Binding-site contacts:
Ligand atom O2B contacts residue ASN716 of chain 1.A at 2.9 Å (h-bond).
Ligand atom N16 contacts residue THR1091 of chain 1.A at 3.1 Å (h-bond).
Ligand atom O2' contacts residue ARG775 of chain 1.A at 2.9 Å (salt-bridge).
Ligand atom O3' contacts residue ASP773 of chain 1.A at 2.7 Å (salt-bridge).
Ligand atom O2A contacts residue THR1101 of chain 1.A at 2.8 Å (h-bond).
Ligand atom N2 contacts residue LEU772 of chain 1.A at 3.1 Å (h-bond).
Ligand atom O1A contacts residue SER720 of chain 1.A at 3.1 Å (h-bond).
Ligand atom N8 contacts residue LYS723 of chain 1.A at 3.2 Å (salt-bridge).
Ligand atom N16 contacts residue ASN1218 of chain 1.A at 3.1 Å (h-bond).
Ligand atom S12 contacts residue 6MO1 of chain 1.G at 2.4 Å.
Ligand atom O14 contacts residue ARG1219 of chain 1.A at 2.9 Å (salt-bridge).
Ligand atom N7 contacts residue GLY51 of chain 1.A at 3.2 Å (h-bond).
Ligand atom N7 contacts residue TRP792 of chain 1.A at 2.6 Å (h-bond).
Ligand atom S13 contacts residue 6MO1 of chain 1.G at 2.4 Å.
Ligand atom N17 contacts residue THR1091 of chain 1.A at 2.5 Å (h-bond).
Ligand atom C17 contacts residue THR1091 of chain 1.A at 3.2 Å.
Ligand atom O11 contacts residue HIS1164 of chain 1.A at 2.7 Å (h-bond).
Ligand atom N2 contacts residue ASP823 of chain 1.A at 2.8 Å (salt-bridge).
Ligand atom O1B contacts residue TYR221 of chain 1.A at 2.6 Å (h-bond).
Ligand atom S13 contacts residue ASP223 of chain 1.A at 3.1 Å (salt-bridge).
Ligand atom S12 contacts residue HIS1099 of chain 1.A at 3.0 Å.
Ligand atom N3 contacts residue ARG714 of chain 1.A at 3.2 Å (salt-bridge).
Ligand atom O1A contacts residue SER1100 of chain 1.A at 2.6 Å (h-bond).
Ligand atom S13 contacts residue MD11 of chain 1.E at 2.9 Å (h-bond).
Ligand atom N1 contacts residue ASP823 of chain 1.A at 2.6 Å (salt-bridge).
Ligand atom O14 contacts residue HIS547 of chain 1.A at 3.2 Å (h-bond).
Ligand atom O6 contacts residue LYS795 of chain 1.A at 2.7 Å (salt-bridge).
Ligand atom S12 contacts residue MD11 of chain 1.E at 2.7 Å (h-bond).
Ligand atom O4' contacts residue SER715 of chain 1.A at 3.1 Å (h-bond).
Ligand atom C5' contacts residue THR1101 of chain 1.A at 3.2 Å.
Ligand atom O2' contacts residue ASP773 of chain 1.A at 2.7 Å (salt-bridge).
Ligand atom O14 contacts residue HIS1093 of chain 1.A at 3.1 Å (h-bond).
Ligand atom O4' contacts residue ARG714 of chain 1.A at 3.2 Å.
Ligand atom O2A contacts residue HIS1099 of chain 1.A at 3.1 Å.
Ligand atom S13 contacts residue HIS1093 of chain 1.A at 3.2 Å.
Ligand atom N17 contacts residue ASN1218 of chain 1.A at 3.1 Å (h-bond).
Ligand atom O3' contacts residue ARG775 of chain 1.A at 3.0 Å (salt-bridge).
Ligand atom O14 contacts residue THR1091 of chain 1.A at 3.2 Å (h-bond).
Ligand atom S12 contacts residue ASN53 of chain 1.A at 3.1 Å (h-bond).
Ligand atom O11 contacts residue SER720 of chain 1.A at 3.1 Å (h-bond).

Sequence of chain 1.A:
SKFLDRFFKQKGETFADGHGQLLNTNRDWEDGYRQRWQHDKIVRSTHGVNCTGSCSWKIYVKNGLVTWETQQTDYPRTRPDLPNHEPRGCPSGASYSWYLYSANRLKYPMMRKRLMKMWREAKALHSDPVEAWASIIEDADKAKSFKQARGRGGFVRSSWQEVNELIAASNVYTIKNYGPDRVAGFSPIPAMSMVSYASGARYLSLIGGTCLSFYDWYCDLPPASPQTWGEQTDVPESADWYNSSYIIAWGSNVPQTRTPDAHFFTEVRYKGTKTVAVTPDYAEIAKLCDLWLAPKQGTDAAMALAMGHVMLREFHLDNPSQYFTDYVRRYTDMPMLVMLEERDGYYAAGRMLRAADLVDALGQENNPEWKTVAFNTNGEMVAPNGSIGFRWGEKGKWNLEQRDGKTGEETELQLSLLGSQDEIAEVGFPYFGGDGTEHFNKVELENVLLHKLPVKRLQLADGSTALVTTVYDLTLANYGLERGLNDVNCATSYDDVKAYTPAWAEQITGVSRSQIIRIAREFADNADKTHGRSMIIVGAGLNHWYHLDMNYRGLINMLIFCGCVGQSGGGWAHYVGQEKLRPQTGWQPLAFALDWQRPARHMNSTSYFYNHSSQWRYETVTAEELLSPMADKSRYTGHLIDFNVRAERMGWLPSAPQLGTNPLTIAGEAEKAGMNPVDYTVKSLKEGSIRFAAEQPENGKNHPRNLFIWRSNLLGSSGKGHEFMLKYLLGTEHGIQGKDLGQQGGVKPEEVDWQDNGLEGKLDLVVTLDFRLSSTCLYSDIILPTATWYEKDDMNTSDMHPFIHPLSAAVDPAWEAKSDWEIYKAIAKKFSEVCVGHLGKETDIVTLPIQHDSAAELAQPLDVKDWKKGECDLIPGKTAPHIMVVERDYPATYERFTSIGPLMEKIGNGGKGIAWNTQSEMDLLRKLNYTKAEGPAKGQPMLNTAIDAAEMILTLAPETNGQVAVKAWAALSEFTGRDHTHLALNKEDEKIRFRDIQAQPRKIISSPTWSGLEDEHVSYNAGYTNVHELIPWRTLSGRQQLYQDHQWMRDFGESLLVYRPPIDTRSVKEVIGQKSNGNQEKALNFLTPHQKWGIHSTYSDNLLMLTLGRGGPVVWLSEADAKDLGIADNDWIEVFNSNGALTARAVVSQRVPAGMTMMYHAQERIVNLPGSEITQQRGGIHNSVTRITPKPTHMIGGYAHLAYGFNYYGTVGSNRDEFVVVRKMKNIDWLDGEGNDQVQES

A small-molecule ligand and the protein it binds are described below.
Small molecule (SMILES): Nc1nc2c(c(=O)[nH]1)N[C@@H](/C(S)=C(/S)[C@H](O)CO[P](=O)(O)O[P](=O)(O)OC[C@H]1O[C@@H](n3cnc4c(=O)[nH]c(N)nc43)[C@H](O)[C@@H]1O)C=N2